The protein below binds the small molecule below.
Small molecule (SMILES): CC(=O)N[C@H]1[C@H](O[C@H]2[C@H](O)[C@@H](NC(C)=O)CO[C@@H]2CO)O[C@H](CO)[C@@H](O)[C@@H]1O

Binding-site contacts:
Ligand atom C5 contacts residue ASN280 of chain 1.A at 3.7 Å.
Ligand atom C7 contacts residue ASN280 of chain 1.A at 3.5 Å.
Ligand atom N2 contacts residue ASN280 of chain 1.A at 2.9 Å (h-bond).
Ligand atom O5 contacts residue ASN280 of chain 1.A at 2.4 Å (h-bond).
Ligand atom C3 contacts residue ASN280 of chain 1.A at 3.8 Å.
Ligand atom C1 contacts residue ASN280 of chain 1.A at 1.4 Å.
Ligand atom O5 contacts residue LYS556 of chain 1.C at 3.6 Å.
Ligand atom C5 contacts residue LYS556 of chain 1.C at 4.4 Å.
Ligand atom C2 contacts residue ASN280 of chain 1.A at 2.5 Å.
Ligand atom C8 contacts residue ASN278 of chain 1.A at 4.3 Å.
Ligand atom C4 contacts residue ASN280 of chain 1.A at 4.2 Å.
Ligand atom O7 contacts residue ASN280 of chain 1.A at 3.7 Å.
Ligand atom O6 contacts residue LYS556 of chain 1.C at 3.7 Å.
Ligand atom C6 contacts residue LYS556 of chain 1.C at 3.8 Å.
Ligand atom C7 contacts residue GLU279 of chain 1.A at 3.9 Å.
Ligand atom O7 contacts residue GLU279 of chain 1.A at 2.9 Å (salt-bridge).

Sequence of chain 1.C:
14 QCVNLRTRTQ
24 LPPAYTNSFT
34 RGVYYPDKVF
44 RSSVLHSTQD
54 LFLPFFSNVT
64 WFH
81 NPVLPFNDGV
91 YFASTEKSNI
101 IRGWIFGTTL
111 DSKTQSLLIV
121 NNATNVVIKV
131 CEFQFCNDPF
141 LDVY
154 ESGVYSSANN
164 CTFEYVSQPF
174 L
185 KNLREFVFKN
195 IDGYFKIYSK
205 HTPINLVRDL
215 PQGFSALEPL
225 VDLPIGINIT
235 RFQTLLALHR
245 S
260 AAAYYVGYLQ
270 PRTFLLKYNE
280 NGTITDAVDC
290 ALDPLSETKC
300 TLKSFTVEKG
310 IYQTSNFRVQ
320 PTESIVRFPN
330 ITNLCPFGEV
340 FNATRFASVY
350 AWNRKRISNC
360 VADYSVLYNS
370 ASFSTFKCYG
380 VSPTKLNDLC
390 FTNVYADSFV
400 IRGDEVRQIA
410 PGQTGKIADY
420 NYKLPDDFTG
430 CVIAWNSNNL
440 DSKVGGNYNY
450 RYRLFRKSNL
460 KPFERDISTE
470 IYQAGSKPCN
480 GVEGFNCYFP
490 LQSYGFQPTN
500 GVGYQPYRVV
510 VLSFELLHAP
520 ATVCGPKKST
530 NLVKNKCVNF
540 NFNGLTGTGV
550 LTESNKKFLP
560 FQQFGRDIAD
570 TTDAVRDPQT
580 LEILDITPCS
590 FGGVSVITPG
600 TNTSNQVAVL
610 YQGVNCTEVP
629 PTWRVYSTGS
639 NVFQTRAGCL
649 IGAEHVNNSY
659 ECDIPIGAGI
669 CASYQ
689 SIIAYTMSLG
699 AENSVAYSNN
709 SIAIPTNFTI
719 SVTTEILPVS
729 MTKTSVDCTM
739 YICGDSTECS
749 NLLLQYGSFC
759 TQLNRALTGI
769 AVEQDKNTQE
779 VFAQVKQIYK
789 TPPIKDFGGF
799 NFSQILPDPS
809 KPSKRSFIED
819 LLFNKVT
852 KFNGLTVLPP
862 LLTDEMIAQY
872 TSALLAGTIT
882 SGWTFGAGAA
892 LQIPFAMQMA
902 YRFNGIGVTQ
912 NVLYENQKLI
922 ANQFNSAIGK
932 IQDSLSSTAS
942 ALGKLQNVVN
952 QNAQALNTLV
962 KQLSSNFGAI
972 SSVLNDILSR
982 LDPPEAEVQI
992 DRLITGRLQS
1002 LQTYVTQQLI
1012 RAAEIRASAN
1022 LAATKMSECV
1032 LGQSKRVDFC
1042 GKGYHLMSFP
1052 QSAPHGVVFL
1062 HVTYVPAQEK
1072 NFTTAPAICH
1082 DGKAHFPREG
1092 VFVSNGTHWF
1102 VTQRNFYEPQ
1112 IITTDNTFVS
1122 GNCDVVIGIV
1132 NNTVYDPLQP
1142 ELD

Sequence of chain 1.A:
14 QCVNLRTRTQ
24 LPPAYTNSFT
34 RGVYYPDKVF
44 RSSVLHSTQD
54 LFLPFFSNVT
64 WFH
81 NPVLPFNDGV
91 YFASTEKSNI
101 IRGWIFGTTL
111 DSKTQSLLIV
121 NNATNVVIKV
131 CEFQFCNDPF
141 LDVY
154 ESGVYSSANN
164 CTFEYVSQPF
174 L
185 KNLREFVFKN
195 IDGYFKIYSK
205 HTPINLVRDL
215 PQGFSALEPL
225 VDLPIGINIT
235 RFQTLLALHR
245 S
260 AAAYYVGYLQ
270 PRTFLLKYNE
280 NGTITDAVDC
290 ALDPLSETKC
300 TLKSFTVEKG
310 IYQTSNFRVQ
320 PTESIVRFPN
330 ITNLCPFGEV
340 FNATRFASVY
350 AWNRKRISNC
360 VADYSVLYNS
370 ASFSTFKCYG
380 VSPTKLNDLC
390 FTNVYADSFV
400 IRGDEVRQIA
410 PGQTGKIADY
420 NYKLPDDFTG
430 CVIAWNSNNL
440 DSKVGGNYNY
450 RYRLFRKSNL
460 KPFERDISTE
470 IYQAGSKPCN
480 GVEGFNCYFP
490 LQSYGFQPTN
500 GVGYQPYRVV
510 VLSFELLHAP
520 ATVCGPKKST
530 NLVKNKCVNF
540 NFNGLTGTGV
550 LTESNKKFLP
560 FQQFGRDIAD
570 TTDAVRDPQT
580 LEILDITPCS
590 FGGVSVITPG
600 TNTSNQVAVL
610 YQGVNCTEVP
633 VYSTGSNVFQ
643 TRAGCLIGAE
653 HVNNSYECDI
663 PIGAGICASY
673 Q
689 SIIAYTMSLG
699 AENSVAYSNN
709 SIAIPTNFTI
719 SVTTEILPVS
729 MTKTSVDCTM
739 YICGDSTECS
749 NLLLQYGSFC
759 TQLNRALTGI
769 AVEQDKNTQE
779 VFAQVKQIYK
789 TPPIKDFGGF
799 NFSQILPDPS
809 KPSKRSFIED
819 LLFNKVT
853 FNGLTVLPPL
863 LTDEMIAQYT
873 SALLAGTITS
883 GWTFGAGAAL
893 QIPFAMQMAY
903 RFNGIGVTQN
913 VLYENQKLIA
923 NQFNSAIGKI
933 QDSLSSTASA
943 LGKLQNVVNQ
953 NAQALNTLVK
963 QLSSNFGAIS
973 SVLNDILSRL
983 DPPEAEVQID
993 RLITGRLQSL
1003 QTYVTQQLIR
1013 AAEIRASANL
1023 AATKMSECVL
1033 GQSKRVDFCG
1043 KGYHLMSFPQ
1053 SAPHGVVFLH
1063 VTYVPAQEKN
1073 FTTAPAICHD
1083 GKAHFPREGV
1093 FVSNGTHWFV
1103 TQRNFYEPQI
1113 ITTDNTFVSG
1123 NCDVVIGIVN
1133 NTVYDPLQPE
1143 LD